Binding-site contacts:
Ligand atom C13 contacts residue ALA196 of chain 1.G at 4.0 Å (hydrophobic).
Ligand atom C1 contacts residue TYR156 of chain 1.G at 3.5 Å (hydrophobic).
Ligand atom C10 contacts residue GLY93 of chain 1.G at 3.6 Å.
Ligand atom C2 contacts residue ILE200 of chain 1.G at 3.5 Å (hydrophobic).
Ligand atom O7 contacts residue NAD1 of chain 1.DA at 3.0 Å (h-bond).
Ligand atom C13 contacts residue ILE200 of chain 1.G at 3.7 Å (hydrophobic).
Ligand atom C3 contacts residue ALA197 of chain 1.G at 4.0 Å (hydrophobic).
Ligand atom C12 contacts residue ALA196 of chain 1.G at 4.0 Å (hydrophobic).
Ligand atom C9 contacts residue ALA196 of chain 1.G at 3.6 Å (hydrophobic).
Ligand atom C10 contacts residue MET159 of chain 1.G at 3.9 Å (hydrophobic).
Ligand atom C1 contacts residue NAD1 of chain 1.DA at 3.6 Å.
Ligand atom C12 contacts residue ILE100 of chain 1.G at 3.7 Å (hydrophobic).
Ligand atom C9 contacts residue GLY93 of chain 1.G at 3.9 Å.
Ligand atom C10 contacts residue PHE94 of chain 1.G at 3.9 Å (hydrophobic).
Ligand atom C3 contacts residue PHE203 of chain 1.G at 3.8 Å (hydrophobic).
Ligand atom C4 contacts residue ALA197 of chain 1.G at 3.8 Å (hydrophobic).
Ligand atom O17 contacts residue TYR156 of chain 1.G at 2.5 Å (h-bond).
Ligand atom CL15 contacts residue ILE100 of chain 1.G at 3.4 Å.
Ligand atom C6 contacts residue NAD1 of chain 1.DA at 3.2 Å.
Ligand atom CL14 contacts residue PHE203 of chain 1.G at 3.5 Å.
Ligand atom CL16 contacts residue GLY93 of chain 1.G at 3.2 Å.
Ligand atom C4 contacts residue ILE200 of chain 1.G at 3.7 Å (hydrophobic).
Ligand atom O17 contacts residue NAD1 of chain 1.DA at 2.4 Å (h-bond).
Ligand atom CL15 contacts residue ALA95 of chain 1.G at 3.3 Å.
Ligand atom C2 contacts residue NAD1 of chain 1.DA at 3.5 Å.
Ligand atom C6 contacts residue TYR156 of chain 1.G at 3.5 Å (hydrophobic).
Ligand atom C9 contacts residue MET159 of chain 1.G at 3.9 Å (hydrophobic).
Ligand atom O7 contacts residue ALA196 of chain 1.G at 3.9 Å.
Ligand atom CL14 contacts residue NAD1 of chain 1.DA at 3.9 Å.
Ligand atom C4 contacts residue NAD1 of chain 1.DA at 3.5 Å.
Ligand atom C8 contacts residue ALA196 of chain 1.G at 3.7 Å (hydrophobic).
Ligand atom C8 contacts residue NAD1 of chain 1.DA at 3.8 Å.
Ligand atom CL16 contacts residue ALA196 of chain 1.G at 3.9 Å.
Ligand atom CL14 contacts residue TYR146 of chain 1.G at 3.6 Å.
Ligand atom C3 contacts residue ILE200 of chain 1.G at 3.4 Å (hydrophobic).
Ligand atom CL16 contacts residue NAD1 of chain 1.DA at 3.4 Å.
Ligand atom C1 contacts residue ILE200 of chain 1.G at 3.9 Å (hydrophobic).
Ligand atom C5 contacts residue NAD1 of chain 1.DA at 3.4 Å.
Ligand atom C1 contacts residue TYR146 of chain 1.G at 3.9 Å (hydrophobic).
Ligand atom C3 contacts residue NAD1 of chain 1.DA at 3.2 Å.

This protein binds this small molecule.
Small molecule (SMILES): Oc1cc(Cl)ccc1Oc1ccc(Cl)cc1Cl

Sequence of chain 1.G:
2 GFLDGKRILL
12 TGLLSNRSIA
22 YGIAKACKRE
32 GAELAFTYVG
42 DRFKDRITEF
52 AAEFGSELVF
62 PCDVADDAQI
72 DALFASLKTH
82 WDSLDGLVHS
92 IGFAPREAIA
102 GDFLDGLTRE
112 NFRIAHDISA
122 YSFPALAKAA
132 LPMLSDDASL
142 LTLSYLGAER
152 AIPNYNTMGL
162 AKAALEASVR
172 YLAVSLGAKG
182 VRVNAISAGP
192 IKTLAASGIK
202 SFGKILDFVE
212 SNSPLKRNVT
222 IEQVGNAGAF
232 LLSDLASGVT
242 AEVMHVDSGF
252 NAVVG